The protein below binds the small molecule below.
Small molecule (SMILES): CC(=O)Nc1nc2cc(O)ccc2s1

Binding-site contacts:
Ligand atom CAM contacts residue LEU172 of chain 1.C at 3.9 Å (hydrophobic).
Ligand atom CAD contacts residue LEU119 of chain 1.C at 3.9 Å (hydrophobic).
Ligand atom CAK contacts residue LEU119 of chain 1.C at 3.9 Å (hydrophobic).
Ligand atom CAD contacts residue ALA64 of chain 1.C at 3.4 Å (hydrophobic).
Ligand atom SAI contacts residue PHE116 of chain 1.C at 4.1 Å.
Ligand atom CAF contacts residue ALA64 of chain 1.C at 4.0 Å (hydrophobic).
Ligand atom CAA contacts residue ASP185 of chain 1.C at 4.0 Å.
Ligand atom CAL contacts residue VAL51 of chain 1.C at 4.0 Å (hydrophobic).
Ligand atom CAF contacts residue ILE43 of chain 1.C at 4.2 Å (hydrophobic).
Ligand atom NAH contacts residue VAL184 of chain 1.C at 3.8 Å.
Ligand atom CAA contacts residue LYS66 of chain 1.C at 4.0 Å.
Ligand atom CAK contacts residue LEU172 of chain 1.C at 3.7 Å (hydrophobic).
Ligand atom OAB contacts residue VAL184 of chain 1.C at 3.5 Å.
Ligand atom CAK contacts residue ALA64 of chain 1.C at 3.4 Å (hydrophobic).
Ligand atom CAJ contacts residue ASP185 of chain 1.C at 4.1 Å.
Ligand atom CAE contacts residue VAL100 of chain 1.C at 4.1 Å (hydrophobic).
Ligand atom CAJ contacts residue VAL184 of chain 1.C at 3.7 Å (hydrophobic).
Ligand atom NAG contacts residue VAL184 of chain 1.C at 4.2 Å.
Ligand atom CAE contacts residue PHE116 of chain 1.C at 3.6 Å (hydrophobic).
Ligand atom OAB contacts residue LYS66 of chain 1.C at 3.6 Å (salt-bridge).
Ligand atom CAD contacts residue GLU117 of chain 1.C at 3.4 Å.
Ligand atom CAE contacts residue GLU117 of chain 1.C at 4.3 Å.
Ligand atom CAM contacts residue VAL51 of chain 1.C at 4.1 Å (hydrophobic).
Ligand atom OAB contacts residue ASP185 of chain 1.C at 3.6 Å.
Ligand atom CAN contacts residue VAL184 of chain 1.C at 4.1 Å (hydrophobic).
Ligand atom OAC contacts residue ALA64 of chain 1.C at 3.7 Å.
Ligand atom OAC contacts residue MET118 of chain 1.C at 4.1 Å.
Ligand atom SAI contacts residue VAL184 of chain 1.C at 3.6 Å.
Ligand atom OAC contacts residue GLU117 of chain 1.C at 4.2 Å.
Ligand atom CAE contacts residue ALA64 of chain 1.C at 3.9 Å (hydrophobic).
Ligand atom NAG contacts residue VAL51 of chain 1.C at 3.9 Å.
Ligand atom OAC contacts residue LEU119 of chain 1.C at 3.0 Å (h-bond).
Ligand atom CAE contacts residue VAL184 of chain 1.C at 4.3 Å (hydrophobic).
Ligand atom CAJ contacts residue LYS66 of chain 1.C at 4.0 Å.
Ligand atom CAF contacts residue LEU172 of chain 1.C at 3.4 Å (hydrophobic).
Ligand atom CAA contacts residue PHE48 of chain 1.C at 3.4 Å (hydrophobic).
Ligand atom NAH contacts residue VAL51 of chain 1.C at 3.7 Å.
Ligand atom CAL contacts residue VAL184 of chain 1.C at 3.6 Å (hydrophobic).
Ligand atom OAC contacts residue LEU172 of chain 1.C at 4.0 Å.
Ligand atom CAD contacts residue PHE116 of chain 1.C at 4.0 Å (hydrophobic).

Sequence of chain 1.C:
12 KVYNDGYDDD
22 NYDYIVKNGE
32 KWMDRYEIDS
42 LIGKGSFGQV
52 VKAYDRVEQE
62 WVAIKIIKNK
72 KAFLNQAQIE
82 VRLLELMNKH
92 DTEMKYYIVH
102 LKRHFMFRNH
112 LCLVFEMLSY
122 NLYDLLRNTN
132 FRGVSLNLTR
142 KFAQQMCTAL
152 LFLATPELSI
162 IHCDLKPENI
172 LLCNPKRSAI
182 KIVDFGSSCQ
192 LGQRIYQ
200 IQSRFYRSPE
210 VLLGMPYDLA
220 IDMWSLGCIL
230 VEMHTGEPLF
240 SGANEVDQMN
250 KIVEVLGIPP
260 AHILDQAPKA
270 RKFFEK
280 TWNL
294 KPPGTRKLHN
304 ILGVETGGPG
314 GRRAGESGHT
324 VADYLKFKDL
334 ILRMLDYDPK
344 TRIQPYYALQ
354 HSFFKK